A small-molecule ligand and the protein it binds are described below.
Small molecule (SMILES): N[C@@H](CCCNC(=O)CP(=O)(O)O)C(=O)O

Binding-site contacts:
Ligand atom O1P contacts residue ARG54 of chain 1.B at 3.7 Å.
Ligand atom CB contacts residue VAL165 of chain 1.B at 3.7 Å (hydrophobic).
Ligand atom O1 contacts residue HIS130 of chain 1.B at 2.8 Å (h-bond).
Ligand atom C1 contacts residue ARG297 of chain 1.B at 3.9 Å.
Ligand atom C1 contacts residue HIS130 of chain 1.B at 3.8 Å.
Ligand atom CB contacts residue GLN164 of chain 1.B at 3.6 Å.
Ligand atom C1P contacts residue LEU270 of chain 1.B at 3.4 Å (hydrophobic).
Ligand atom O2P contacts residue GLN79 of chain 1.C at 3.3 Å (h-bond).
Ligand atom O1P contacts residue THR55 of chain 1.B at 2.7 Å (h-bond).
Ligand atom O1P contacts residue SER52 of chain 1.B at 2.5 Å (h-bond).
Ligand atom O1 contacts residue THR55 of chain 1.B at 3.4 Å (h-bond).
Ligand atom CA contacts residue GLN164 of chain 1.B at 3.8 Å.
Ligand atom O1P contacts residue ARG103 of chain 1.B at 3.0 Å (salt-bridge).
Ligand atom CD contacts residue LEU270 of chain 1.B at 3.8 Å (hydrophobic).
Ligand atom O3P contacts residue ARG103 of chain 1.B at 2.8 Å (salt-bridge).
Ligand atom O3P contacts residue GLN79 of chain 1.C at 2.9 Å (h-bond).
Ligand atom O contacts residue MET125 of chain 1.B at 3.8 Å.
Ligand atom C1 contacts residue LEU270 of chain 1.B at 3.6 Å (hydrophobic).
Ligand atom NE contacts residue LEU270 of chain 1.B at 2.8 Å (h-bond).
Ligand atom CB contacts residue ASP227 of chain 1.B at 3.8 Å.
Ligand atom N contacts residue GLN164 of chain 1.B at 3.0 Å (h-bond).
Ligand atom O2P contacts residue THR53 of chain 1.B at 2.8 Å (h-bond).
Ligand atom O contacts residue GLN164 of chain 1.B at 3.0 Å (h-bond).
Ligand atom P contacts residue SER52 of chain 1.B at 3.7 Å.
Ligand atom P contacts residue THR53 of chain 1.B at 3.8 Å.
Ligand atom C1P contacts residue ARG54 of chain 1.B at 3.5 Å.
Ligand atom N contacts residue ASP227 of chain 1.B at 2.9 Å (salt-bridge).
Ligand atom CB contacts residue MET125 of chain 1.B at 3.7 Å (hydrophobic).
Ligand atom O1 contacts residue ARG297 of chain 1.B at 3.4 Å (salt-bridge).
Ligand atom O2P contacts residue ARG54 of chain 1.B at 2.8 Å (salt-bridge).
Ligand atom O2P contacts residue SER52 of chain 1.B at 3.8 Å.
Ligand atom P contacts residue ARG54 of chain 1.B at 3.9 Å.
Ligand atom P contacts residue GLN79 of chain 1.C at 3.7 Å.
Ligand atom C1 contacts residue ARG103 of chain 1.B at 3.7 Å.
Ligand atom N contacts residue THR163 of chain 1.B at 3.7 Å.
Ligand atom P contacts residue ARG103 of chain 1.B at 3.7 Å.
Ligand atom O1 contacts residue ARG103 of chain 1.B at 2.8 Å (salt-bridge).
Ligand atom CA contacts residue ASP227 of chain 1.B at 3.7 Å.
Ligand atom O1P contacts residue THR53 of chain 1.B at 3.8 Å.
Ligand atom CD contacts residue CYS269 of chain 1.B at 3.8 Å (hydrophobic).

Sequence of chain 1.C:
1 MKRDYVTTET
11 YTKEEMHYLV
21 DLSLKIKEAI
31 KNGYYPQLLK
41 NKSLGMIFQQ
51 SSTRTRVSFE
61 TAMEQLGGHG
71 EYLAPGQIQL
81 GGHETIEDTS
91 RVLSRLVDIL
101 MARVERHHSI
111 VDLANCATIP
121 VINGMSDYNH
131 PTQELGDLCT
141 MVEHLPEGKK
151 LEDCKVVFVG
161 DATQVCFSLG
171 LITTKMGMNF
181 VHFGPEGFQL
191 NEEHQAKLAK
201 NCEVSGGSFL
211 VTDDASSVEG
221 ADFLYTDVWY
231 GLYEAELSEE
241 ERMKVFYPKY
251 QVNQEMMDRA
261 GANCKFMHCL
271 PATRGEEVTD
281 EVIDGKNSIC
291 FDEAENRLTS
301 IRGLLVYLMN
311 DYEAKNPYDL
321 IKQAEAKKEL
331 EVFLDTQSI

Sequence of chain 1.B:
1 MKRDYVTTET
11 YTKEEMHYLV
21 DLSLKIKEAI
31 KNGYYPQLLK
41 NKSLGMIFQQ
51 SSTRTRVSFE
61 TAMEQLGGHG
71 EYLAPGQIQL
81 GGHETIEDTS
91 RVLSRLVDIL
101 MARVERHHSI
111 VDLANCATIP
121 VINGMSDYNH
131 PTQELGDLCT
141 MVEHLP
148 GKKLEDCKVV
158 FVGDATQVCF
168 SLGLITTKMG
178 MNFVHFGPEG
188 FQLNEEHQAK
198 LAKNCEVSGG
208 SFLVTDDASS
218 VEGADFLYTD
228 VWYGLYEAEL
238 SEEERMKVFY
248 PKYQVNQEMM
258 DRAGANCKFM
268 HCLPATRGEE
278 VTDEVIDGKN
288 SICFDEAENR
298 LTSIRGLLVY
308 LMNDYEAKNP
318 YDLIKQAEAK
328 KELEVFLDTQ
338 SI